A protein and the small-molecule ligand that binds it are described below.
Small molecule (SMILES): Nc1ncnc2[nH]cnc12

Binding-site contacts:
Ligand atom N7 contacts residue ARG36 of chain 2.A at 4.3 Å.
Ligand atom C5 contacts residue PHE41 of chain 2.A at 4.2 Å (hydrophobic).
Ligand atom N7 contacts residue PHE41 of chain 2.A at 4.2 Å.
Ligand atom N6 contacts residue VAL147 of chain 2.A at 3.9 Å.
Ligand atom N3 contacts residue ALA149 of chain 2.A at 4.3 Å.
Ligand atom C2 contacts residue ARG40 of chain 2.A at 3.3 Å.
Ligand atom C6 contacts residue VAL147 of chain 2.A at 4.2 Å (hydrophobic).
Ligand atom C5 contacts residue ARG81 of chain 2.A at 4.2 Å.
Ligand atom N7 contacts residue ARG81 of chain 2.A at 3.2 Å (salt-bridge).
Ligand atom N6 contacts residue ARG81 of chain 2.A at 4.1 Å.
Ligand atom C6 contacts residue PHE41 of chain 2.A at 3.8 Å (hydrophobic).
Ligand atom C2 contacts residue PHE41 of chain 2.A at 4.2 Å (hydrophobic).
Ligand atom C4 contacts residue ALA149 of chain 2.A at 4.0 Å (hydrophobic).
Ligand atom N9 contacts residue ARG36 of chain 2.A at 4.2 Å.
Ligand atom C5 contacts residue VAL147 of chain 2.A at 4.3 Å (hydrophobic).
Ligand atom N9 contacts residue VAL38 of chain 2.A at 4.4 Å.
Ligand atom C6 contacts residue ALA42 of chain 2.A at 3.7 Å (hydrophobic).
Ligand atom N1 contacts residue ARG40 of chain 2.A at 3.5 Å (salt-bridge).
Ligand atom N3 contacts residue ARG40 of chain 2.A at 4.4 Å.
Ligand atom N1 contacts residue ALA42 of chain 2.A at 3.2 Å (h-bond).
Ligand atom C2 contacts residue ILE177 of chain 2.A at 4.2 Å (hydrophobic).
Ligand atom C8 contacts residue ALA149 of chain 2.A at 4.0 Å (hydrophobic).
Ligand atom C8 contacts residue ARG81 of chain 2.A at 4.1 Å.
Ligand atom N1 contacts residue VAL147 of chain 2.A at 4.4 Å.
Ligand atom N3 contacts residue VAL38 of chain 2.A at 4.0 Å.
Ligand atom C8 contacts residue ARG36 of chain 2.A at 3.8 Å.
Ligand atom C2 contacts residue ALA42 of chain 2.A at 4.2 Å (hydrophobic).
Ligand atom C4 contacts residue VAL38 of chain 2.A at 4.4 Å (hydrophobic).
Ligand atom N6 contacts residue ALA42 of chain 2.A at 3.2 Å (h-bond).
Ligand atom N1 contacts residue PHE41 of chain 2.A at 3.6 Å.
Ligand atom N9 contacts residue ALA149 of chain 2.A at 3.4 Å.
Ligand atom N6 contacts residue PHE41 of chain 2.A at 3.7 Å.
Ligand atom C2 contacts residue VAL38 of chain 2.A at 4.1 Å (hydrophobic).

Sequence of chain 2.A:
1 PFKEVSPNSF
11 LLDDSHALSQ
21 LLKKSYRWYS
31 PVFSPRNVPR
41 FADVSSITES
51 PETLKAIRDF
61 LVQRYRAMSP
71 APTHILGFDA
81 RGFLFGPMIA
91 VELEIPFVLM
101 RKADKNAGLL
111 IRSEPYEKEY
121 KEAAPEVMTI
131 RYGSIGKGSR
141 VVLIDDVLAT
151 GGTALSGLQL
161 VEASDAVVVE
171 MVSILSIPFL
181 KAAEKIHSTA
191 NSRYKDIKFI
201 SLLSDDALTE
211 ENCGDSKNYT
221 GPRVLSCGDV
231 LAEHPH